This protein binds this small molecule.
Small molecule (SMILES): CC(C)(C)C(=O)N1CCC[C@H]1c1cccc(F)c1

Binding-site contacts:
Ligand atom C8 contacts residue MET76 of chain 1.A at 3.5 Å (hydrophobic).
Ligand atom C14 contacts residue LEU166 of chain 1.A at 3.9 Å (hydrophobic).
Ligand atom O17 contacts residue ASP165 of chain 1.A at 2.7 Å (salt-bridge).
Ligand atom C9 contacts residue VAL85 of chain 1.A at 3.2 Å (hydrophobic).
Ligand atom C2 contacts residue ILE163 of chain 1.A at 3.3 Å (hydrophobic).
Ligand atom C3 contacts residue ASP165 of chain 1.A at 3.7 Å.
Ligand atom C13 contacts residue LEU168 of chain 1.A at 4.0 Å (hydrophobic).
Ligand atom C14 contacts residue MET101 of chain 1.A at 3.2 Å (hydrophobic).
Ligand atom C8 contacts residue LEU79 of chain 1.A at 4.1 Å (hydrophobic).
Ligand atom C9 contacts residue LEU79 of chain 1.A at 3.8 Å (hydrophobic).
Ligand atom C10 contacts residue VAL85 of chain 1.A at 3.9 Å (hydrophobic).
Ligand atom F18 contacts residue ASP165 of chain 1.A at 3.5 Å.
Ligand atom F18 contacts residue VAL143 of chain 1.A at 3.7 Å.
Ligand atom C8 contacts residue VAL85 of chain 1.A at 3.6 Å (hydrophobic).
Ligand atom C11 contacts residue VAL85 of chain 1.A at 3.4 Å (hydrophobic).
Ligand atom C1 contacts residue LEU138 of chain 1.A at 3.7 Å (hydrophobic).
Ligand atom N16 contacts residue VAL85 of chain 1.A at 3.9 Å.
Ligand atom C4 contacts residue ASP165 of chain 1.A at 3.8 Å.
Ligand atom C1 contacts residue ASP165 of chain 1.A at 4.0 Å.
Ligand atom C2 contacts residue ALA164 of chain 1.A at 3.7 Å (hydrophobic).
Ligand atom C12 contacts residue LEU87 of chain 1.A at 4.1 Å (hydrophobic).
Ligand atom C5 contacts residue ASP165 of chain 1.A at 4.1 Å.
Ligand atom C3 contacts residue HIS145 of chain 1.A at 3.3 Å.
Ligand atom C4 contacts residue PHE171 of chain 1.A at 4.2 Å (hydrophobic).
Ligand atom O17 contacts residue ALA164 of chain 1.A at 3.1 Å.
Ligand atom C14 contacts residue ASP165 of chain 1.A at 4.1 Å.
Ligand atom C3 contacts residue LEU138 of chain 1.A at 3.9 Å (hydrophobic).
Ligand atom C7 contacts residue ASP165 of chain 1.A at 3.7 Å.
Ligand atom C2 contacts residue ASP165 of chain 1.A at 3.8 Å.
Ligand atom C6 contacts residue ASP165 of chain 1.A at 3.5 Å.
Ligand atom O17 contacts residue VAL85 of chain 1.A at 4.2 Å.
Ligand atom C13 contacts residue ASP165 of chain 1.A at 3.6 Å.
Ligand atom C1 contacts residue ALA164 of chain 1.A at 3.8 Å (hydrophobic).
Ligand atom F18 contacts residue PHE171 of chain 1.A at 3.8 Å.
Ligand atom C1 contacts residue HIS145 of chain 1.A at 3.6 Å.
Ligand atom C13 contacts residue MET76 of chain 1.A at 4.2 Å (hydrophobic).
Ligand atom C4 contacts residue LEU79 of chain 1.A at 3.9 Å (hydrophobic).
Ligand atom C10 contacts residue MET76 of chain 1.A at 4.2 Å (hydrophobic).
Ligand atom C1 contacts residue ILE163 of chain 1.A at 3.5 Å (hydrophobic).
Ligand atom F18 contacts residue SER170 of chain 1.A at 3.5 Å.

Sequence of chain 1.A:
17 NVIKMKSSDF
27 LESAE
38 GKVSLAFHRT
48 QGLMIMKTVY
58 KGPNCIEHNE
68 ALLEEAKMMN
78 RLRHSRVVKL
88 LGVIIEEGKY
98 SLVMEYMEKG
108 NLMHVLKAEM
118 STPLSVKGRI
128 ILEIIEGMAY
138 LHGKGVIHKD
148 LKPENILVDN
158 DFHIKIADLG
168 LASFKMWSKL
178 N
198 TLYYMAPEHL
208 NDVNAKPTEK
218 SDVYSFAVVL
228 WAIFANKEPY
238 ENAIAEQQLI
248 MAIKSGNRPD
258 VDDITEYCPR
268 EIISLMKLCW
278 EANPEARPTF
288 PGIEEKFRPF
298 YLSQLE